Sequence of chain 1.A:
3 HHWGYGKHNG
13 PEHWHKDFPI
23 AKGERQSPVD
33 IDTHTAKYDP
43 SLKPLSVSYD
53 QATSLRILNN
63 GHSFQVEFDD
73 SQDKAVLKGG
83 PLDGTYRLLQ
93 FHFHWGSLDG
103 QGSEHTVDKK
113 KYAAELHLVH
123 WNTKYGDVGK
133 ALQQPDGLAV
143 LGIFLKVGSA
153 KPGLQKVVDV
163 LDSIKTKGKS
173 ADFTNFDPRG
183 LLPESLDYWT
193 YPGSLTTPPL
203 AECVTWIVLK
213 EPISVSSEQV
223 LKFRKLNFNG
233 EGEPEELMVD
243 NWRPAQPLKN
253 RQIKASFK

A small-molecule ligand and the protein it binds are described below.
Small molecule (SMILES): NS(=O)(=O)c1c(F)c(F)c(SCCO)c(F)c1NC1CCCCCCC1

Binding-site contacts:
Ligand atom F18 contacts residue GLN92 of chain 1.A at 3.2 Å.
Ligand atom N11 contacts residue THR198 of chain 1.A at 2.8 Å (h-bond).
Ligand atom F16 contacts residue THR199 of chain 1.A at 2.7 Å.
Ligand atom N11 contacts residue HIS119 of chain 1.A at 3.2 Å (h-bond).
Ligand atom O9 contacts residue LEU197 of chain 1.A at 3.3 Å.
Ligand atom C20 contacts residue VAL121 of chain 1.A at 3.8 Å (hydrophobic).
Ligand atom S8 contacts residue ZN1 of chain 1.B at 3.1 Å.
Ligand atom C26 contacts residue THR199 of chain 1.A at 3.8 Å.
Ligand atom N11 contacts residue ZN1 of chain 1.B at 1.9 Å.
Ligand atom C2 contacts residue HIS94 of chain 1.A at 3.5 Å.
Ligand atom C2 contacts residue ZN1 of chain 1.B at 3.5 Å.
Ligand atom C19 contacts residue GLN92 of chain 1.A at 3.8 Å.
Ligand atom C3 contacts residue ZN1 of chain 1.B at 3.5 Å.
Ligand atom O10 contacts residue VAL121 of chain 1.A at 3.6 Å.
Ligand atom C5 contacts residue HIS94 of chain 1.A at 3.6 Å.
Ligand atom C20 contacts residue GLN92 of chain 1.A at 3.4 Å.
Ligand atom C13 contacts residue HIS64 of chain 1.A at 3.6 Å.
Ligand atom C1 contacts residue THR199 of chain 1.A at 3.0 Å.
Ligand atom N11 contacts residue HIS94 of chain 1.A at 3.2 Å (h-bond).
Ligand atom F16 contacts residue THR198 of chain 1.A at 2.9 Å.
Ligand atom F17 contacts residue TYR7 of chain 1.A at 3.6 Å.
Ligand atom F16 contacts residue ZN1 of chain 1.B at 3.0 Å.
Ligand atom S12 contacts residue ASN62 of chain 1.A at 3.2 Å (h-bond).
Ligand atom C4 contacts residue HIS94 of chain 1.A at 3.1 Å.
Ligand atom O9 contacts residue THR199 of chain 1.A at 3.8 Å.
Ligand atom F17 contacts residue THR199 of chain 1.A at 2.5 Å.
Ligand atom N7 contacts residue GLN92 of chain 1.A at 3.1 Å (h-bond).
Ligand atom S8 contacts residue HIS94 of chain 1.A at 3.6 Å.
Ligand atom F18 contacts residue GLN67 of chain 1.A at 3.8 Å.
Ligand atom C2 contacts residue THR199 of chain 1.A at 3.0 Å.
Ligand atom C3 contacts residue THR199 of chain 1.A at 3.4 Å.
Ligand atom O10 contacts residue ZN1 of chain 1.B at 3.6 Å.
Ligand atom N7 contacts residue HIS94 of chain 1.A at 3.4 Å.
Ligand atom F16 contacts residue HIS96 of chain 1.A at 3.1 Å.
Ligand atom C3 contacts residue HIS94 of chain 1.A at 3.2 Å.
Ligand atom N11 contacts residue HIS96 of chain 1.A at 3.4 Å (h-bond).
Ligand atom O9 contacts residue THR198 of chain 1.A at 2.8 Å (h-bond).
Ligand atom O10 contacts residue HIS94 of chain 1.A at 3.3 Å.
Ligand atom C14 contacts residue THR199 of chain 1.A at 3.6 Å.
Ligand atom F17 contacts residue HIS96 of chain 1.A at 3.6 Å.